Binding-site contacts:
Ligand atom O7 contacts residue GLU163 of chain 1.A at 3.8 Å.
Ligand atom C8 contacts residue VAL114 of chain 1.A at 4.4 Å (hydrophobic).
Ligand atom O7 contacts residue HIS164 of chain 1.A at 4.2 Å.
Ligand atom C5 contacts residue ASN115 of chain 1.A at 3.9 Å.
Ligand atom C8 contacts residue TRP165 of chain 1.A at 3.4 Å (hydrophobic).
Ligand atom C3 contacts residue ASN115 of chain 1.A at 3.6 Å.
Ligand atom N2 contacts residue VAL113 of chain 1.A at 4.5 Å.
Ligand atom N2 contacts residue ASN115 of chain 1.A at 2.5 Å (h-bond).
Ligand atom C3 contacts residue TRP165 of chain 1.A at 4.4 Å (hydrophobic).
Ligand atom C1 contacts residue ASN115 of chain 1.A at 1.4 Å.
Ligand atom O7 contacts residue TRP165 of chain 1.A at 3.6 Å.
Ligand atom N2 contacts residue TRP165 of chain 1.A at 3.8 Å.
Ligand atom C7 contacts residue GLU163 of chain 1.A at 3.9 Å.
Ligand atom C8 contacts residue VAL113 of chain 1.A at 3.5 Å (hydrophobic).
Ligand atom C7 contacts residue TRP165 of chain 1.A at 3.4 Å (hydrophobic).
Ligand atom C2 contacts residue ASN115 of chain 1.A at 2.3 Å.
Ligand atom C4 contacts residue ASN115 of chain 1.A at 4.3 Å.
Ligand atom O7 contacts residue ASN115 of chain 1.A at 3.7 Å.
Ligand atom C8 contacts residue ASN115 of chain 1.A at 4.2 Å.
Ligand atom C8 contacts residue HIS164 of chain 1.A at 3.8 Å.
Ligand atom O3 contacts residue TRP165 of chain 1.A at 3.4 Å (h-bond).
Ligand atom O5 contacts residue ASN115 of chain 1.A at 2.7 Å (h-bond).
Ligand atom C8 contacts residue GLU163 of chain 1.A at 3.6 Å.
Ligand atom C7 contacts residue ASN115 of chain 1.A at 3.2 Å.

Sequence of chain 1.A:
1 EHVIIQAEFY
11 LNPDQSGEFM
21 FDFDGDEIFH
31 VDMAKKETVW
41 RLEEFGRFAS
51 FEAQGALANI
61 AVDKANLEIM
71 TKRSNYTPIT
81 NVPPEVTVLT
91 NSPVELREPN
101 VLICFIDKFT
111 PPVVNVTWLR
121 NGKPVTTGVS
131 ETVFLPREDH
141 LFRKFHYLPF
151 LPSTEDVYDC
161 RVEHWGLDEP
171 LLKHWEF

The protein below binds the small molecule below.
Small molecule (SMILES): CC(=O)N[C@@H]1[C@@H](O)[C@H](O)[C@@H](CO)O[C@H]1O